This small molecule binds to this protein.
Small molecule (SMILES): CCSc1nnc(CC)n1N

Binding-site contacts:
Ligand atom C4 contacts residue GLN32 of chain 1.B at 4.3 Å.
Ligand atom S contacts residue MET105 of chain 1.B at 3.5 Å.
Ligand atom C5 contacts residue GLN32 of chain 1.B at 4.5 Å.
Ligand atom C1 contacts residue GLN104 of chain 1.B at 4.0 Å.
Ligand atom N2 contacts residue MET105 of chain 1.B at 4.1 Å.
Ligand atom C3 contacts residue GLN104 of chain 1.B at 4.1 Å.
Ligand atom C2 contacts residue GLN104 of chain 1.B at 3.8 Å.
Ligand atom S contacts residue VAL107 of chain 1.B at 4.2 Å.
Ligand atom C5 contacts residue PHE34 of chain 1.B at 4.2 Å (hydrophobic).
Ligand atom N2 contacts residue GLN104 of chain 1.B at 3.2 Å (h-bond).
Ligand atom C4 contacts residue MET105 of chain 1.B at 4.1 Å (hydrophobic).
Ligand atom C4 contacts residue VAL107 of chain 1.B at 4.2 Å (hydrophobic).
Ligand atom N3 contacts residue MET105 of chain 1.B at 4.2 Å.
Ligand atom C4 contacts residue PHE34 of chain 1.B at 3.7 Å (hydrophobic).
Ligand atom C5 contacts residue VAL107 of chain 1.B at 3.4 Å (hydrophobic).
Ligand atom S contacts residue MET106 of chain 1.B at 3.9 Å.
Ligand atom N3 contacts residue GLN104 of chain 1.B at 2.6 Å (h-bond).
Ligand atom C3 contacts residue MET105 of chain 1.B at 4.0 Å (hydrophobic).
Ligand atom N1 contacts residue GLN32 of chain 1.B at 4.5 Å.

Sequence of chain 1.B:
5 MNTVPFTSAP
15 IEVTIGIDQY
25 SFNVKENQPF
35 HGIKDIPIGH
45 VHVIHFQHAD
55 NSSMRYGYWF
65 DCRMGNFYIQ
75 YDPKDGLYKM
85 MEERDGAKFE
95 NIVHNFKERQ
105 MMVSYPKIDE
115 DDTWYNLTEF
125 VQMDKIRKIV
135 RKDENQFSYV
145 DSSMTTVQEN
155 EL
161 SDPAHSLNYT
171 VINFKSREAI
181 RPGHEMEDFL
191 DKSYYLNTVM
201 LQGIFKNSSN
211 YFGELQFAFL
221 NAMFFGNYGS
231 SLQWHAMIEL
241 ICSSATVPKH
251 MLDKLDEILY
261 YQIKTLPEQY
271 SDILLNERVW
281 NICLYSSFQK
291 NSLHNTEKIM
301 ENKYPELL